Sequence of chain 2.A:
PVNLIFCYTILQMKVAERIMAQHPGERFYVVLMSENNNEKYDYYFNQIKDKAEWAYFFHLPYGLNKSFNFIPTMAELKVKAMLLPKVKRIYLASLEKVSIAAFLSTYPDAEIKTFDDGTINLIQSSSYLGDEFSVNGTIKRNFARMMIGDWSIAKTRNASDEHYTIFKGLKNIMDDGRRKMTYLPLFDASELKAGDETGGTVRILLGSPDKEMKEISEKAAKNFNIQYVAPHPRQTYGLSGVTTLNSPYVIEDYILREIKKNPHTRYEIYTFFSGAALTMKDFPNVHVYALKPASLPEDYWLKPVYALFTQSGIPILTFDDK

The protein below binds the small molecule below.
Small molecule (SMILES): CC(=O)N[C@@H]1[C@@H](O)[C@@H](F)C(O[P](=O)(O)OC[C@H]2O[C@@H](n3ccc(N)nc3=O)[C@H](O)[C@@H]2O)(C(=O)O)O[C@H]1[C@H](O)[C@H](O)CO

Sequence of chain 1.A:
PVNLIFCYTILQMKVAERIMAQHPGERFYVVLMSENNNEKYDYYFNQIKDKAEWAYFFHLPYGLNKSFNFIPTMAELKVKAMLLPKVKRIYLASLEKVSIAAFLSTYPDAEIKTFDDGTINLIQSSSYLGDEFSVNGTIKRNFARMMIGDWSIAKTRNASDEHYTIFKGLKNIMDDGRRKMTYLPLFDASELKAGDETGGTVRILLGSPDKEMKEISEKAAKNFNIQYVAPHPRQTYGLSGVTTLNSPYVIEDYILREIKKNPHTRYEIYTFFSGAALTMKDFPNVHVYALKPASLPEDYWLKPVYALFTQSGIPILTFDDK

Binding-site contacts:
Ligand atom O2 contacts residue ILE251 of chain 2.A at 2.7 Å (h-bond).
Ligand atom O4A contacts residue ARG234 of chain 2.A at 2.6 Å (salt-bridge).
Ligand atom C10 contacts residue PHE70 of chain 1.A at 3.5 Å (hydrophobic).
Ligand atom O2 contacts residue VAL250 of chain 2.A at 3.4 Å.
Ligand atom O7A contacts residue ASN69 of chain 1.A at 2.7 Å (h-bond).
Ligand atom O9A contacts residue ASN69 of chain 1.A at 3.5 Å (h-bond).
Ligand atom C2A contacts residue HIS232 of chain 2.A at 3.4 Å.
Ligand atom F3A contacts residue HIS232 of chain 2.A at 3.5 Å.
Ligand atom O3' contacts residue GLU252 of chain 2.A at 2.6 Å (salt-bridge).
Ligand atom O2' contacts residue VAL250 of chain 2.A at 3.6 Å.
Ligand atom N3 contacts residue PRO231 of chain 2.A at 3.6 Å.
Ligand atom C9A contacts residue ASN69 of chain 1.A at 3.5 Å.
Ligand atom N4 contacts residue HIS232 of chain 2.A at 3.5 Å (h-bond).
Ligand atom C5 contacts residue HIS232 of chain 2.A at 3.2 Å.
Ligand atom C3A contacts residue HIS232 of chain 2.A at 2.9 Å.
Ligand atom C4 contacts residue HIS232 of chain 2.A at 3.6 Å.
Ligand atom O1A contacts residue HIS232 of chain 2.A at 2.7 Å (h-bond).
Ligand atom O3' contacts residue LEU11 of chain 1.A at 3.5 Å.
Ligand atom O2A contacts residue SER274 of chain 2.A at 2.8 Å (h-bond).
Ligand atom C4A contacts residue HIS232 of chain 2.A at 3.5 Å.
Ligand atom O3A contacts residue GLY275 of chain 2.A at 3.1 Å (h-bond).
Ligand atom O2' contacts residue GLU252 of chain 2.A at 2.6 Å (salt-bridge).
Ligand atom O10 contacts residue PHE70 of chain 1.A at 3.3 Å.
Ligand atom C9A contacts residue THR9 of chain 1.A at 3.5 Å.
Ligand atom C3' contacts residue GLU252 of chain 2.A at 3.5 Å.
Ligand atom F3A contacts residue ARG234 of chain 2.A at 2.2 Å.
Ligand atom C3A contacts residue ARG234 of chain 2.A at 3.5 Å.
Ligand atom C4A contacts residue ARG234 of chain 2.A at 3.6 Å.
Ligand atom C2' contacts residue GLU252 of chain 2.A at 3.2 Å.
Ligand atom C2 contacts residue PRO233 of chain 2.A at 3.6 Å (hydrophobic).
Ligand atom OBA contacts residue PHE70 of chain 1.A at 3.5 Å.
Ligand atom O2A contacts residue HIS232 of chain 2.A at 3.6 Å.
Ligand atom N4 contacts residue GLY207 of chain 2.A at 3.1 Å (h-bond).
Ligand atom PA contacts residue SER274 of chain 2.A at 3.5 Å.
Ligand atom N4 contacts residue ALA230 of chain 2.A at 2.8 Å (h-bond).
Ligand atom O7A contacts residue PHE70 of chain 1.A at 3.2 Å.
Ligand atom N4 contacts residue LEU206 of chain 2.A at 3.5 Å.
Ligand atom O5' contacts residue SER274 of chain 2.A at 3.3 Å (h-bond).
Ligand atom C6 contacts residue HIS232 of chain 2.A at 3.3 Å.
Ligand atom C7A contacts residue ASN69 of chain 1.A at 3.1 Å.